Binding-site contacts:
Ligand atom C1 contacts residue SER173 of chain 1.E at 3.4 Å.
Ligand atom O1 contacts residue PHE240 of chain 1.E at 3.4 Å.
Ligand atom N3 contacts residue THR165 of chain 1.E at 3.5 Å (h-bond).
Ligand atom C7 contacts residue SER173 of chain 1.E at 3.7 Å.
Ligand atom O2 contacts residue TYR267 of chain 1.E at 3.3 Å.
Ligand atom N1 contacts residue SER173 of chain 1.E at 2.6 Å (h-bond).
Ligand atom C16 contacts residue ASN244 of chain 1.E at 3.2 Å.
Ligand atom N3 contacts residue TYR169 of chain 1.E at 3.8 Å.
Ligand atom C16 contacts residue TYR169 of chain 1.E at 3.7 Å (hydrophobic).
Ligand atom C10 contacts residue ASP83 of chain 1.E at 3.2 Å.
Ligand atom C9 contacts residue ASP83 of chain 1.E at 3.4 Å.
Ligand atom C7 contacts residue SER177 of chain 1.E at 3.3 Å.
Ligand atom C12 contacts residue ASN263 of chain 1.E at 3.6 Å.
Ligand atom O2 contacts residue ASP83 of chain 1.E at 2.6 Å (salt-bridge).
Ligand atom C11 contacts residue ASN263 of chain 1.E at 3.5 Å.
Ligand atom C14 contacts residue ASN263 of chain 1.E at 3.3 Å.
Ligand atom C14 contacts residue TRP79 of chain 1.E at 3.8 Å (hydrophobic).
Ligand atom O2 contacts residue ASN263 of chain 1.E at 2.7 Å (h-bond).
Ligand atom N3 contacts residue ALA170 of chain 1.E at 3.5 Å.
Ligand atom C15 contacts residue PHE163 of chain 1.E at 3.5 Å (hydrophobic).
Ligand atom C6 contacts residue VAL84 of chain 1.E at 3.6 Å (hydrophobic).
Ligand atom N2 contacts residue ASN263 of chain 1.E at 2.7 Å (h-bond).
Ligand atom C5 contacts residue PHE241 of chain 1.E at 3.6 Å (hydrophobic).
Ligand atom C2 contacts residue ASN244 of chain 1.E at 3.2 Å.
Ligand atom C11 contacts residue ASP83 of chain 1.E at 3.3 Å.
Ligand atom C1 contacts residue ASN244 of chain 1.E at 3.2 Å.
Ligand atom C16 contacts residue SER173 of chain 1.E at 3.3 Å.
Ligand atom C16 contacts residue PHE163 of chain 1.E at 3.6 Å (hydrophobic).
Ligand atom C13 contacts residue ASP83 of chain 1.E at 3.2 Å.
Ligand atom C6 contacts residue THR88 of chain 1.E at 3.5 Å.
Ligand atom N2 contacts residue TYR267 of chain 1.E at 3.6 Å (h-bond).
Ligand atom C12 contacts residue ASP83 of chain 1.E at 3.7 Å.
Ligand atom C8 contacts residue SER173 of chain 1.E at 3.7 Å.
Ligand atom C7 contacts residue VAL84 of chain 1.E at 3.6 Å (hydrophobic).
Ligand atom N3 contacts residue SER173 of chain 1.E at 3.7 Å.
Ligand atom N2 contacts residue ASP83 of chain 1.E at 3.2 Å (salt-bridge).
Ligand atom C10 contacts residue PHE240 of chain 1.E at 3.7 Å (hydrophobic).
Ligand atom C10 contacts residue ASN263 of chain 1.E at 3.3 Å.
Ligand atom C6 contacts residue SER177 of chain 1.E at 3.4 Å.
Ligand atom N3 contacts residue ASN244 of chain 1.E at 3.6 Å.

A protein and the small-molecule ligand that binds it are described below.
Small molecule (SMILES): CC(C)(C)NC[C@H](O)COc1cccc2c1CC(C#N)=N2

Sequence of chain 1.E:
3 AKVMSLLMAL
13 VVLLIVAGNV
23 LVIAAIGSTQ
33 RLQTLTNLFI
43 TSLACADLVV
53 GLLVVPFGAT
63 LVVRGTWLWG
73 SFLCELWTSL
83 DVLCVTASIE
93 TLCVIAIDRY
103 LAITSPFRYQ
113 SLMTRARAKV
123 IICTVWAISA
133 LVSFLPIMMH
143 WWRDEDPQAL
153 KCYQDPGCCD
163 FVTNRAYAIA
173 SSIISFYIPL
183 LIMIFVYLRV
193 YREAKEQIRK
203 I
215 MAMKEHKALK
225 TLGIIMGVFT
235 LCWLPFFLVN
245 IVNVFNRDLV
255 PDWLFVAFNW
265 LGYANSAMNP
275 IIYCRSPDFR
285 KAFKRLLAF